Sequence of chain 1.B:
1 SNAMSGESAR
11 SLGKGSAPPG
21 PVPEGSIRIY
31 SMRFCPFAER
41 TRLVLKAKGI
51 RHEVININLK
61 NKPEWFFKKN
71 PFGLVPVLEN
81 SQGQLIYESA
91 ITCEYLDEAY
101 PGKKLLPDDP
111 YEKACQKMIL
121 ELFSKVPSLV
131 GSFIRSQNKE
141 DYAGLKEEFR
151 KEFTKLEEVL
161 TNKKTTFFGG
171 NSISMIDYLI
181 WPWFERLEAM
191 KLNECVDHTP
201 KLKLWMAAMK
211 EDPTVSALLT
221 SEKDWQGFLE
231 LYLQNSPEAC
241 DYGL

This small molecule binds to this protein.
Small molecule (SMILES): CCC(=O)N(CC(=O)OC)c1nc(-c2ccccc2)cs1

Binding-site contacts:
Ligand atom C14 contacts residue GLY131 of chain 1.B at 4.0 Å.
Ligand atom C13 contacts residue GLY131 of chain 1.B at 3.3 Å.
Ligand atom N contacts residue DMS1 of chain 1.H at 4.3 Å.
Ligand atom C16 contacts residue PHE228 of chain 1.B at 4.3 Å (hydrophobic).
Ligand atom C14 contacts residue ILE134 of chain 1.B at 3.6 Å (hydrophobic).
Ligand atom C16 contacts residue TYR232 of chain 1.B at 3.8 Å (hydrophobic).
Ligand atom C10 contacts residue TYR232 of chain 1.B at 3.9 Å (hydrophobic).
Ligand atom C contacts residue LEU59 of chain 1.B at 4.1 Å (hydrophobic).
Ligand atom C2 contacts residue LEU59 of chain 1.B at 3.7 Å (hydrophobic).
Ligand atom C13 contacts residue LEU233 of chain 1.B at 4.2 Å (hydrophobic).
Ligand atom C12 contacts residue GLY131 of chain 1.B at 3.6 Å.
Ligand atom C5 contacts residue TYR232 of chain 1.B at 4.0 Å (hydrophobic).
Ligand atom O contacts residue MET32 of chain 1.B at 3.8 Å.
Ligand atom C1 contacts residue CYS35 of chain 1.B at 2.8 Å (hydrophobic).
Ligand atom C8 contacts residue TYR232 of chain 1.B at 3.5 Å (hydrophobic).
Ligand atom C12 contacts residue ARG135 of chain 1.B at 3.3 Å.
Ligand atom C11 contacts residue ARG135 of chain 1.B at 4.0 Å.
Ligand atom C1 contacts residue PHE37 of chain 1.B at 4.3 Å (hydrophobic).
Ligand atom C2 contacts residue VAL75 of chain 1.B at 3.5 Å (hydrophobic).
Ligand atom N contacts residue TYR232 of chain 1.B at 3.4 Å (h-bond).
Ligand atom C14 contacts residue LEU233 of chain 1.B at 3.6 Å (hydrophobic).
Ligand atom C5 contacts residue DMS1 of chain 1.H at 3.7 Å.
Ligand atom N1 contacts residue TYR232 of chain 1.B at 3.4 Å.
Ligand atom S1 contacts residue TYR232 of chain 1.B at 4.1 Å.
Ligand atom C15 contacts residue TYR232 of chain 1.B at 4.2 Å (hydrophobic).
Ligand atom C2 contacts residue CYS35 of chain 1.B at 1.8 Å (hydrophobic).
Ligand atom C15 contacts residue LEU229 of chain 1.B at 3.9 Å (hydrophobic).
Ligand atom C1 contacts residue LEU59 of chain 1.B at 4.1 Å (hydrophobic).
Ligand atom C9 contacts residue TYR232 of chain 1.B at 3.4 Å (hydrophobic).
Ligand atom S1 contacts residue PRO36 of chain 1.B at 4.4 Å.
Ligand atom O contacts residue CYS35 of chain 1.B at 3.2 Å.
Ligand atom O contacts residue PRO36 of chain 1.B at 4.1 Å.
Ligand atom C6 contacts residue PHE37 of chain 1.B at 3.4 Å (hydrophobic).
Ligand atom C contacts residue CYS35 of chain 1.B at 3.4 Å (hydrophobic).
Ligand atom S1 contacts residue PHE228 of chain 1.B at 3.9 Å.
Ligand atom C contacts residue TYR232 of chain 1.B at 4.1 Å (hydrophobic).
Ligand atom O contacts residue LEU59 of chain 1.B at 4.0 Å.
Ligand atom C13 contacts residue ARG135 of chain 1.B at 3.4 Å.
Ligand atom C15 contacts residue LEU233 of chain 1.B at 4.4 Å (hydrophobic).
Ligand atom C15 contacts residue ILE134 of chain 1.B at 4.3 Å (hydrophobic).